Binding-site contacts:
Ligand atom C16 contacts residue ALA344 of chain 1.E at 3.6 Å (hydrophobic).
Ligand atom C6 contacts residue ALA348 of chain 1.E at 4.2 Å (hydrophobic).
Ligand atom C15 contacts residue ILE299 of chain 1.E at 4.5 Å (hydrophobic).
Ligand atom C23 contacts residue ILE302 of chain 1.E at 4.1 Å (hydrophobic).
Ligand atom C2 contacts residue ILE291 of chain 1.E at 4.1 Å (hydrophobic).
Ligand atom C4 contacts residue ALA290 of chain 1.E at 4.2 Å (hydrophobic).
Ligand atom C2 contacts residue HIS292 of chain 1.E at 4.2 Å.
Ligand atom O1 contacts residue HIS292 of chain 1.E at 3.3 Å.
Ligand atom C2 contacts residue PHE294 of chain 1.E at 3.7 Å (hydrophobic).
Ligand atom C15 contacts residue ALA344 of chain 1.E at 3.6 Å (hydrophobic).
Ligand atom C17 contacts residue ILE299 of chain 1.E at 4.4 Å (hydrophobic).
Ligand atom C5 contacts residue MET351 of chain 1.E at 4.4 Å (hydrophobic).
Ligand atom C3 contacts residue ILE291 of chain 1.E at 3.8 Å (hydrophobic).
Ligand atom C18 contacts residue VAL347 of chain 1.E at 3.7 Å (hydrophobic).
Ligand atom C10 contacts residue ILE291 of chain 1.E at 4.5 Å (hydrophobic).
Ligand atom C6 contacts residue ILE291 of chain 1.E at 4.0 Å (hydrophobic).
Ligand atom C27 contacts residue LEU343 of chain 1.E at 3.8 Å (hydrophobic).
Ligand atom C7 contacts residue ALA348 of chain 1.E at 3.8 Å (hydrophobic).
Ligand atom C3 contacts residue ALA290 of chain 1.E at 4.0 Å (hydrophobic).
Ligand atom C19 contacts residue MET351 of chain 1.E at 3.9 Å (hydrophobic).
Ligand atom C4 contacts residue ILE291 of chain 1.E at 4.5 Å (hydrophobic).
Ligand atom C1 contacts residue ILE291 of chain 1.E at 3.8 Å (hydrophobic).
Ligand atom C3 contacts residue HIS292 of chain 1.E at 3.9 Å.
Ligand atom C6 contacts residue ALA353 of chain 1.E at 4.3 Å (hydrophobic).
Ligand atom C26 contacts residue LEU343 of chain 1.E at 3.7 Å (hydrophobic).
Ligand atom C21 contacts residue ILE302 of chain 1.E at 3.7 Å (hydrophobic).
Ligand atom C16 contacts residue ILE299 of chain 1.E at 3.9 Å (hydrophobic).
Ligand atom C7 contacts residue ILE291 of chain 1.E at 4.0 Å (hydrophobic).
Ligand atom C5 contacts residue ILE291 of chain 1.E at 4.3 Å (hydrophobic).
Ligand atom C21 contacts residue ILE298 of chain 1.E at 4.5 Å (hydrophobic).
Ligand atom C15 contacts residue ALA348 of chain 1.E at 4.4 Å (hydrophobic).
Ligand atom C1 contacts residue PHE294 of chain 1.E at 3.5 Å (hydrophobic).
Ligand atom C27 contacts residue VAL340 of chain 1.E at 3.8 Å (hydrophobic).
Ligand atom C25 contacts residue LEU343 of chain 1.E at 4.0 Å (hydrophobic).
Ligand atom O1 contacts residue ALA290 of chain 1.E at 4.0 Å.
Ligand atom C15 contacts residue VAL347 of chain 1.E at 4.0 Å (hydrophobic).
Ligand atom C25 contacts residue VAL340 of chain 1.E at 4.3 Å (hydrophobic).
Ligand atom C6 contacts residue MET351 of chain 1.E at 4.3 Å (hydrophobic).

Sequence of chain 1.E:
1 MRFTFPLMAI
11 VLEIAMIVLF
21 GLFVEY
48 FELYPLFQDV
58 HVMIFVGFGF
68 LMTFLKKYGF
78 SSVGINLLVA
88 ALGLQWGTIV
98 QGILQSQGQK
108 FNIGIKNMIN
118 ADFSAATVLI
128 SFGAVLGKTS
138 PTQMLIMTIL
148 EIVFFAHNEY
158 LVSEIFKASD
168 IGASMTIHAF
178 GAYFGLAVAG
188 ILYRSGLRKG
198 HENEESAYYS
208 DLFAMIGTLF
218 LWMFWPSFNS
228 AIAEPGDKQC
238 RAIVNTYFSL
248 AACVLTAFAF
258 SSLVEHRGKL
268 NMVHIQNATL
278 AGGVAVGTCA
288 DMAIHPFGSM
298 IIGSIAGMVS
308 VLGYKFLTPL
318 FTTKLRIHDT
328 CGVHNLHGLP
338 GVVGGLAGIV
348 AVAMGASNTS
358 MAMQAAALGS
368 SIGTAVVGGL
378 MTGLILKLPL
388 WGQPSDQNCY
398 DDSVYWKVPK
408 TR

A small-molecule ligand and the protein it binds are described below.
Small molecule (SMILES): CC(C)CCC[C@@H](C)[C@H]1CC[C@H]2[C@@H]3CC=C4C[C@@H](O)CC[C@]4(C)[C@H]3CC[C@]12C